Sequence of chain 1.C:
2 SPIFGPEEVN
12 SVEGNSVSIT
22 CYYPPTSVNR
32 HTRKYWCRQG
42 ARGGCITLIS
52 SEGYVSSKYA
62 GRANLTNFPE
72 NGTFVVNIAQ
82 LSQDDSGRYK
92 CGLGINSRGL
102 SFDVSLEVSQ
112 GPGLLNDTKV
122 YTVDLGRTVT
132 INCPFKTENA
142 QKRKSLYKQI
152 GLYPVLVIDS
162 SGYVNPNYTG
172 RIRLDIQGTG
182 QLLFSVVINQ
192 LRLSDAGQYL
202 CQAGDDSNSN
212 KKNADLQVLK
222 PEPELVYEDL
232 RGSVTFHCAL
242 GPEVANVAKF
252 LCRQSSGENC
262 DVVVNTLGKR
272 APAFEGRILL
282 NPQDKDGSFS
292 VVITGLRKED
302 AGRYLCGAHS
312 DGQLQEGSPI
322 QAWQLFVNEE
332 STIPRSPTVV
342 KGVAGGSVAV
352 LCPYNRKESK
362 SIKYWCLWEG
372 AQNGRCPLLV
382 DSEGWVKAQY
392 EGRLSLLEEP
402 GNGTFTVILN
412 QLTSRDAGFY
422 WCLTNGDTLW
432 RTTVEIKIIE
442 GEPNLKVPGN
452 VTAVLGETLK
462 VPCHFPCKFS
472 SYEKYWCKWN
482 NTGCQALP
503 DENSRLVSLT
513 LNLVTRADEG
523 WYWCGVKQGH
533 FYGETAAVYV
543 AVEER

Binding-site contacts:
Ligand atom C4 contacts residue ASN403 of chain 1.C at 4.2 Å.
Ligand atom C3 contacts residue ASN403 of chain 1.C at 3.8 Å.
Ligand atom O5 contacts residue ASN403 of chain 1.C at 2.4 Å (h-bond).
Ligand atom C2 contacts residue ASN403 of chain 1.C at 2.5 Å.
Ligand atom C5 contacts residue ASN403 of chain 1.C at 3.7 Å.
Ligand atom O7 contacts residue ASN403 of chain 1.C at 3.7 Å.
Ligand atom C7 contacts residue ASN403 of chain 1.C at 3.5 Å.
Ligand atom N2 contacts residue ASN403 of chain 1.C at 2.9 Å (h-bond).
Ligand atom C1 contacts residue ASN403 of chain 1.C at 1.4 Å.

This small molecule binds to this protein.
Small molecule (SMILES): CC(=O)N[C@@H]1[C@@H](O)[C@H](O)[C@@H](CO)O[C@H]1O